Binding-site contacts:
Ligand atom C3 contacts residue ASN162 of chain 1.A at 3.8 Å.
Ligand atom N2 contacts residue ASN163 of chain 1.A at 2.9 Å (h-bond).
Ligand atom C5 contacts residue ASN162 of chain 1.A at 3.7 Å.
Ligand atom C5 contacts residue ASN162 of chain 1.A at 4.4 Å.
Ligand atom C6 contacts residue ASN162 of chain 1.A at 4.3 Å.
Ligand atom C7 contacts residue ASN163 of chain 1.A at 3.6 Å.
Ligand atom C2 contacts residue ASN162 of chain 1.A at 2.5 Å.
Ligand atom C2 contacts residue ASN163 of chain 1.A at 3.9 Å.
Ligand atom N2 contacts residue ASN162 of chain 1.A at 2.9 Å (h-bond).
Ligand atom C8 contacts residue VAL166 of chain 1.A at 4.2 Å (hydrophobic).
Ligand atom C1 contacts residue ASN163 of chain 1.A at 4.0 Å.
Ligand atom O7 contacts residue ASN162 of chain 1.A at 3.9 Å.
Ligand atom C8 contacts residue ASN163 of chain 1.A at 3.5 Å.
Ligand atom C4 contacts residue ASN162 of chain 1.A at 4.3 Å.
Ligand atom C7 contacts residue ASN162 of chain 1.A at 3.6 Å.
Ligand atom C1 contacts residue ASN162 of chain 1.A at 1.4 Å.
Ligand atom C8 contacts residue ASN162 of chain 1.A at 3.9 Å.
Ligand atom O5 contacts residue ASN162 of chain 1.A at 2.4 Å (h-bond).
Ligand atom C3 contacts residue ASN163 of chain 1.A at 4.3 Å.

Sequence of chain 1.A:
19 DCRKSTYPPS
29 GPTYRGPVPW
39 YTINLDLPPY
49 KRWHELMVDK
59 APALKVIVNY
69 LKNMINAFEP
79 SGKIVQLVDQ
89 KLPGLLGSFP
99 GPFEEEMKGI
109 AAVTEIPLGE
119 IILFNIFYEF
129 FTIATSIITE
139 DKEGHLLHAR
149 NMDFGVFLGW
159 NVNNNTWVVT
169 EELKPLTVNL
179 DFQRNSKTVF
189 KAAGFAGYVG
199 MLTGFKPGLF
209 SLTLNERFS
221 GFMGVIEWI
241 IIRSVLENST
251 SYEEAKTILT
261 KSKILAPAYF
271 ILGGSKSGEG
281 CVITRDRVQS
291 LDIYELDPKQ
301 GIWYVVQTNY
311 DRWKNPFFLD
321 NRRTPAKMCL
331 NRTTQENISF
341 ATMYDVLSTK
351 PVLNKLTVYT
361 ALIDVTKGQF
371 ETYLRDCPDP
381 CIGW

The protein below binds the small molecule below.
Small molecule (SMILES): CC(=O)N[C@H]1[C@H](O[C@H]2[C@H](O)[C@@H](NC(C)=O)CO[C@@H]2CO[C@@H]2O[C@@H](C)[C@@H](O)[C@@H](O)[C@@H]2O)O[C@H](CO)[C@@H](O)[C@@H]1O